The protein below binds the small molecule below.
Small molecule (SMILES): CC(=O)N[C@H]1[C@H](O[C@H]2[C@H](O)[C@@H](NC(C)=O)CO[C@@H]2CO)O[C@H](CO)[C@@H](O[C@@H]2O[C@H](CO[C@H]3O[C@H](CO)[C@@H](O)[C@H](O)[C@@H]3O)[C@@H](O)[C@H](O[C@H]3O[C@H](CO)[C@@H](O)[C@H](O)[C@@H]3O[C@H]3O[C@H](CO)[C@@H](O)[C@H](O)[C@@H]3O)[C@@H]2O)[C@@H]1O

Sequence of chain 1.D:
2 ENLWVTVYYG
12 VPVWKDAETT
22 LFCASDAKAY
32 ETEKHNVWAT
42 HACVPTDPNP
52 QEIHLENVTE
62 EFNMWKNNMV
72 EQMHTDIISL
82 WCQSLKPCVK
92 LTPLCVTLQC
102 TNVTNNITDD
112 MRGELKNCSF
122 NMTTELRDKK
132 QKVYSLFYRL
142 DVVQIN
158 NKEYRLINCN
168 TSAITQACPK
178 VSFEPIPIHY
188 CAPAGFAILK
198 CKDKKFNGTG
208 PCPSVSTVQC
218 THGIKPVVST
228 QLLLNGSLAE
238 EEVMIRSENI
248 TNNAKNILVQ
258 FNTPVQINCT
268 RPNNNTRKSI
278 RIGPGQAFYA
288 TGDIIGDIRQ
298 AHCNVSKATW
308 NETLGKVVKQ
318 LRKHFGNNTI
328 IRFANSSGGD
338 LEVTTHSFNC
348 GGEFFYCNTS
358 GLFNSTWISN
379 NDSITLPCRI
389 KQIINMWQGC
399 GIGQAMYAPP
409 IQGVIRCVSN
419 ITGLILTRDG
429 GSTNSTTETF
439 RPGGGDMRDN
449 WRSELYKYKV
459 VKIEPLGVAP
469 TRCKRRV

Binding-site contacts:
Ligand atom N2 contacts residue SER417 of chain 1.D at 3.4 Å (h-bond).
Ligand atom O6 contacts residue ASN37 of chain 1.D at 4.2 Å.
Ligand atom O6 contacts residue SER179 of chain 1.D at 3.5 Å (h-bond).
Ligand atom C6 contacts residue GLN410 of chain 1.D at 4.2 Å.
Ligand atom C3 contacts residue SER417 of chain 1.D at 3.8 Å.
Ligand atom C7 contacts residue SER417 of chain 1.D at 4.2 Å.
Ligand atom C5 contacts residue ASN232 of chain 1.D at 3.6 Å.
Ligand atom C5 contacts residue ASN37 of chain 1.D at 4.1 Å.
Ligand atom C3 contacts residue VAL416 of chain 1.D at 4.1 Å (hydrophobic).
Ligand atom O5 contacts residue ASN232 of chain 1.D at 2.3 Å (h-bond).
Ligand atom C6 contacts residue ASN37 of chain 1.D at 3.2 Å.
Ligand atom O5 contacts residue VAL416 of chain 1.D at 4.0 Å.
Ligand atom O6 contacts residue ARG414 of chain 1.D at 3.9 Å.
Ligand atom C1 contacts residue VAL416 of chain 1.D at 4.2 Å (hydrophobic).
Ligand atom C8 contacts residue ASN346 of chain 1.D at 3.5 Å.
Ligand atom C4 contacts residue ASN37 of chain 1.D at 3.7 Å.
Ligand atom O4 contacts residue ASN37 of chain 1.D at 2.9 Å (h-bond).
Ligand atom O5 contacts residue NAG1 of chain 1.O at 2.6 Å (h-bond).
Ligand atom O4 contacts residue VAL416 of chain 1.D at 3.9 Å.
Ligand atom O6 contacts residue GLU181 of chain 1.D at 4.3 Å.
Ligand atom C4 contacts residue ASN232 of chain 1.D at 4.2 Å.
Ligand atom C3 contacts residue ASN232 of chain 1.D at 3.8 Å.
Ligand atom O7 contacts residue PRO182 of chain 1.D at 3.8 Å.
Ligand atom C1 contacts residue ASN232 of chain 1.D at 1.4 Å.
Ligand atom O3 contacts residue LYS35 of chain 1.D at 3.8 Å.
Ligand atom C5 contacts residue NAG1 of chain 1.O at 3.3 Å.
Ligand atom O6 contacts residue NAG1 of chain 1.O at 3.9 Å.
Ligand atom C6 contacts residue GLU181 of chain 1.D at 3.5 Å.
Ligand atom C6 contacts residue NAG1 of chain 1.O at 3.2 Å.
Ligand atom O4 contacts residue GLN410 of chain 1.D at 4.2 Å.
Ligand atom C1 contacts residue NAG1 of chain 1.O at 3.5 Å.
Ligand atom C5 contacts residue VAL416 of chain 1.D at 3.2 Å (hydrophobic).
Ligand atom C7 contacts residue ASN232 of chain 1.D at 4.1 Å.
Ligand atom C6 contacts residue VAL416 of chain 1.D at 3.9 Å (hydrophobic).
Ligand atom N2 contacts residue ASN232 of chain 1.D at 2.9 Å (h-bond).
Ligand atom C6 contacts residue SER179 of chain 1.D at 3.5 Å.
Ligand atom C2 contacts residue ASN232 of chain 1.D at 2.5 Å.
Ligand atom C2 contacts residue SER417 of chain 1.D at 3.8 Å.
Ligand atom C4 contacts residue VAL416 of chain 1.D at 3.9 Å (hydrophobic).
Ligand atom C1 contacts residue SER417 of chain 1.D at 3.7 Å.